Binding-site contacts:
Ligand atom C1 contacts residue ASN301 of chain 1.B at 1.4 Å.
Ligand atom N2 contacts residue ASN301 of chain 1.B at 2.9 Å (h-bond).
Ligand atom C2 contacts residue ASN301 of chain 1.B at 2.5 Å.
Ligand atom C6 contacts residue ASN301 of chain 1.B at 4.4 Å.
Ligand atom C3 contacts residue ASN301 of chain 1.B at 3.8 Å.
Ligand atom C4 contacts residue ASN301 of chain 1.B at 4.2 Å.
Ligand atom C7 contacts residue ASN301 of chain 1.B at 3.5 Å.
Ligand atom C5 contacts residue ASN301 of chain 1.B at 3.7 Å.
Ligand atom O7 contacts residue ASN301 of chain 1.B at 4.4 Å.
Ligand atom O5 contacts residue ASN301 of chain 1.B at 2.4 Å (h-bond).
Ligand atom C8 contacts residue ASN301 of chain 1.B at 3.8 Å.

Sequence of chain 1.B:
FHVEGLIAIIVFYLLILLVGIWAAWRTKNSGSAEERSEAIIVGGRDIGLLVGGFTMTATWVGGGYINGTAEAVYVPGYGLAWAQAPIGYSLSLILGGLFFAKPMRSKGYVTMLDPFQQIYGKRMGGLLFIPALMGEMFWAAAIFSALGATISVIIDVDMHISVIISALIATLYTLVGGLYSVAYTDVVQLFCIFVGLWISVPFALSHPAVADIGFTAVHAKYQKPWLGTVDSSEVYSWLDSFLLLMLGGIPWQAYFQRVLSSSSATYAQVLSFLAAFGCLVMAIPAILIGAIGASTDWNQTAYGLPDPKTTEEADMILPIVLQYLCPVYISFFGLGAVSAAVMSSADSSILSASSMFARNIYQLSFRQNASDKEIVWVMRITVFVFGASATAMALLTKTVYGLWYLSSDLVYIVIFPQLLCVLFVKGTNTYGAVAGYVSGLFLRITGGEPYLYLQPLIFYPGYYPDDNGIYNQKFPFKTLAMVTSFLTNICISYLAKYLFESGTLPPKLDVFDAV

A small-molecule ligand and the protein it binds are described below.
Small molecule (SMILES): CC(=O)N[C@H]1[C@H](O[C@H]2[C@H](O)[C@@H](NC(C)=O)CO[C@@H]2CO)O[C@H](CO)[C@@H](O[C@@H]2O[C@H](CO)[C@@H](O)[C@H](O)[C@@H]2O)[C@@H]1O